Binding-site contacts:
Ligand atom C contacts residue LEU141 of chain 1.E at 4.1 Å (hydrophobic).
Ligand atom N contacts residue LEU141 of chain 1.E at 3.7 Å.
Ligand atom O contacts residue THR228 of chain 1.C at 3.3 Å (h-bond).
Ligand atom O contacts residue SER153 of chain 1.E at 3.9 Å.
Ligand atom O contacts residue PHE87 of chain 1.E at 4.0 Å.
Ligand atom C contacts residue SER153 of chain 1.E at 3.5 Å.
Ligand atom C contacts residue ARG89 of chain 1.E at 3.7 Å.
Ligand atom C contacts residue TYR226 of chain 1.C at 4.4 Å (hydrophobic).
Ligand atom CA contacts residue PHE231 of chain 1.C at 3.6 Å (hydrophobic).
Ligand atom O contacts residue ARG89 of chain 1.E at 2.7 Å (salt-bridge).
Ligand atom OXT contacts residue ARG89 of chain 1.E at 3.8 Å.
Ligand atom CA contacts residue THR228 of chain 1.C at 3.8 Å.
Ligand atom C contacts residue PHE87 of chain 1.E at 3.9 Å (hydrophobic).
Ligand atom CA contacts residue LEU141 of chain 1.E at 3.8 Å (hydrophobic).
Ligand atom OXT contacts residue LEU141 of chain 1.E at 4.0 Å.
Ligand atom O contacts residue TYR226 of chain 1.C at 4.1 Å.
Ligand atom OXT contacts residue SER153 of chain 1.E at 2.3 Å (h-bond).
Ligand atom C contacts residue THR228 of chain 1.C at 3.8 Å.
Ligand atom CA contacts residue PHE87 of chain 1.E at 4.4 Å (hydrophobic).
Ligand atom OXT contacts residue PHE87 of chain 1.E at 3.9 Å.
Ligand atom N contacts residue GLY184 of chain 1.C at 4.2 Å.
Ligand atom OXT contacts residue PHE183 of chain 1.C at 3.7 Å.
Ligand atom N contacts residue PHE183 of chain 1.C at 3.3 Å.
Ligand atom N contacts residue PHE231 of chain 1.C at 4.2 Å.
Ligand atom CA contacts residue TYR226 of chain 1.C at 3.8 Å (hydrophobic).

A small-molecule ligand and the protein it binds are described below.
Small molecule (SMILES): NCC(=O)O

Sequence of chain 1.C:
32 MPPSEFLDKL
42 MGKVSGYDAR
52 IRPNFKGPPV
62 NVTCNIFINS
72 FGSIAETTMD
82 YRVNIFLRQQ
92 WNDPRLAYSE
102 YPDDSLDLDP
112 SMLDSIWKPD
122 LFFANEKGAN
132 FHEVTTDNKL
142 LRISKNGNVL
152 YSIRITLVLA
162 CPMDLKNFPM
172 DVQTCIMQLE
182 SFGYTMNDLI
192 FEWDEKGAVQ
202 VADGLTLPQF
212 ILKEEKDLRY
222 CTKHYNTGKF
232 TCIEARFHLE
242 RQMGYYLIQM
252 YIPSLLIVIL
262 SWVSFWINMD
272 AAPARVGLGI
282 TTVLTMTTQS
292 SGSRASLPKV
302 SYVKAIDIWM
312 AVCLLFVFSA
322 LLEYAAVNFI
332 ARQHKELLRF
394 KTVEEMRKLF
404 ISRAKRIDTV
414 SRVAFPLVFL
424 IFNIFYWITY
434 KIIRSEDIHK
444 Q

Sequence of chain 1.E:
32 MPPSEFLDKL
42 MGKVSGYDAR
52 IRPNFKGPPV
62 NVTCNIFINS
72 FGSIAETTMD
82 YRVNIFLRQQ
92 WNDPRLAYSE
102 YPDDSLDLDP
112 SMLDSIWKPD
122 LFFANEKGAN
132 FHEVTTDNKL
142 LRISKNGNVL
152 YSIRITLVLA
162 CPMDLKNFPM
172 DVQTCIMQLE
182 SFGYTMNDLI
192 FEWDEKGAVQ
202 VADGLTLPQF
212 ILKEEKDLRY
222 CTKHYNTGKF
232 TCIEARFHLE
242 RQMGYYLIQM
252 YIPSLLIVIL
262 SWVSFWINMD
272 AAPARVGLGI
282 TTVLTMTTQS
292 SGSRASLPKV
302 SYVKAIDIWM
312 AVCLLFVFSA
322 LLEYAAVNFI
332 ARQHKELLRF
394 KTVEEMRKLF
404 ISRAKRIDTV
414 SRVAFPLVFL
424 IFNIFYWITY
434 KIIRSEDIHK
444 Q